A small-molecule ligand and the protein it binds are described below.
Small molecule (SMILES): COc1ccc(Cc2cc(-c3sc(C)nc3C)[nH]n2)cc1

Sequence of chain 1.H:
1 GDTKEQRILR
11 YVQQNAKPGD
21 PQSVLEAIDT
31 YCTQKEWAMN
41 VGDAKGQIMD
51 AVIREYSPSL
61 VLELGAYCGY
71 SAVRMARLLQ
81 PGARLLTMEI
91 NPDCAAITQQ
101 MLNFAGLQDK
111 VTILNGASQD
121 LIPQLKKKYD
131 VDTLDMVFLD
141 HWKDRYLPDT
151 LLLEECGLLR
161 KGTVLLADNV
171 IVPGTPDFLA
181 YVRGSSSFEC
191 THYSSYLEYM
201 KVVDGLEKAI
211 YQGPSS

Binding-site contacts:
Ligand atom N06 contacts residue GLY65 of chain 1.H at 4.0 Å.
Ligand atom C14 contacts residue GLY116 of chain 1.H at 3.8 Å.
Ligand atom C09 contacts residue ILE90 of chain 1.H at 3.8 Å (hydrophobic).
Ligand atom C04 contacts residue ILE90 of chain 1.H at 3.9 Å (hydrophobic).
Ligand atom N06 contacts residue GLU89 of chain 1.H at 3.4 Å (salt-bridge).
Ligand atom N08 contacts residue ILE90 of chain 1.H at 3.8 Å.
Ligand atom O20 contacts residue TRP142 of chain 1.H at 3.9 Å.
Ligand atom C07 contacts residue TRP142 of chain 1.H at 3.9 Å (hydrophobic).
Ligand atom S05 contacts residue ILE90 of chain 1.H at 3.6 Å.
Ligand atom C10 contacts residue GLY65 of chain 1.H at 4.0 Å.
Ligand atom C14 contacts residue ILE90 of chain 1.H at 3.8 Å (hydrophobic).
Ligand atom N03 contacts residue SER118 of chain 1.H at 3.0 Å (h-bond).
Ligand atom C16 contacts residue TRP142 of chain 1.H at 4.0 Å (hydrophobic).
Ligand atom N08 contacts residue GLY65 of chain 1.H at 3.8 Å.
Ligand atom C07 contacts residue HIS141 of chain 1.H at 3.5 Å.
Ligand atom C04 contacts residue SER118 of chain 1.H at 4.0 Å.
Ligand atom C17 contacts residue TRP142 of chain 1.H at 3.7 Å (hydrophobic).
Ligand atom C09 contacts residue HIS141 of chain 1.H at 4.0 Å.
Ligand atom C18 contacts residue HIS141 of chain 1.H at 3.8 Å.
Ligand atom C01 contacts residue ILE90 of chain 1.H at 3.6 Å (hydrophobic).
Ligand atom C19 contacts residue GLN119 of chain 1.H at 3.4 Å.
Ligand atom C19 contacts residue ARG145 of chain 1.H at 3.9 Å.
Ligand atom N06 contacts residue ILE90 of chain 1.H at 3.1 Å (h-bond).
Ligand atom C13 contacts residue TRP142 of chain 1.H at 3.6 Å (hydrophobic).
Ligand atom C09 contacts residue SER118 of chain 1.H at 3.7 Å.
Ligand atom S05 contacts residue TRP142 of chain 1.H at 3.5 Å.
Ligand atom C14 contacts residue MET88 of chain 1.H at 3.4 Å (hydrophobic).
Ligand atom C15 contacts residue HIS141 of chain 1.H at 3.9 Å.
Ligand atom C02 contacts residue HIS141 of chain 1.H at 3.7 Å.
Ligand atom C18 contacts residue TRP142 of chain 1.H at 3.8 Å (hydrophobic).
Ligand atom N03 contacts residue HIS141 of chain 1.H at 4.0 Å.
Ligand atom C10 contacts residue GLU89 of chain 1.H at 3.9 Å.
Ligand atom C01 contacts residue HIS141 of chain 1.H at 3.7 Å.
Ligand atom C02 contacts residue ILE90 of chain 1.H at 3.5 Å (hydrophobic).
Ligand atom C15 contacts residue ASP140 of chain 1.H at 3.8 Å.
Ligand atom N08 contacts residue GLU89 of chain 1.H at 2.8 Å (salt-bridge).
Ligand atom C19 contacts residue SER118 of chain 1.H at 3.5 Å.
Ligand atom N03 contacts residue ALA117 of chain 1.H at 3.7 Å.
Ligand atom C19 contacts residue ALA117 of chain 1.H at 4.0 Å (hydrophobic).
Ligand atom C14 contacts residue GLU89 of chain 1.H at 4.0 Å.